This protein binds this small molecule.
Small molecule (SMILES): N#Cc1cc([N+](=O)[O-])ccc1O

Binding-site contacts:
Ligand atom CAF contacts residue PHE328 of chain 1.B at 4.3 Å (hydrophobic).
Ligand atom OAD contacts residue ILE263 of chain 1.B at 3.5 Å.
Ligand atom CAI contacts residue PHE328 of chain 1.B at 4.3 Å (hydrophobic).
Ligand atom CAG contacts residue PHE82 of chain 1.B at 3.9 Å (hydrophobic).
Ligand atom OAD contacts residue LEU181 of chain 1.B at 3.3 Å.
Ligand atom CAE contacts residue HEM1 of chain 1.G at 3.2 Å.
Ligand atom CAI contacts residue ALA264 of chain 1.B at 3.4 Å (hydrophobic).
Ligand atom CAK contacts residue THR438 of chain 1.B at 4.1 Å.
Ligand atom OAB contacts residue ALA264 of chain 1.B at 3.5 Å.
Ligand atom CAE contacts residue ALA264 of chain 1.B at 3.4 Å (hydrophobic).
Ligand atom NAA contacts residue ALA264 of chain 1.B at 3.7 Å.
Ligand atom CAG contacts residue PHE87 of chain 1.B at 4.1 Å (hydrophobic).
Ligand atom NAL contacts residue ILE263 of chain 1.B at 3.8 Å.
Ligand atom CAG contacts residue PHE328 of chain 1.B at 4.4 Å (hydrophobic).
Ligand atom NAL contacts residue GLU267 of chain 1.B at 4.0 Å.
Ligand atom CAJ contacts residue PHE328 of chain 1.B at 4.1 Å (hydrophobic).
Ligand atom NAA contacts residue HEM1 of chain 1.G at 2.3 Å.
Ligand atom CAF contacts residue PHE87 of chain 1.B at 3.2 Å (hydrophobic).
Ligand atom OAC contacts residue ILE263 of chain 1.B at 4.3 Å.
Ligand atom NAA contacts residue THR268 of chain 1.B at 4.1 Å.
Ligand atom OAD contacts residue THR438 of chain 1.B at 4.1 Å.
Ligand atom NAL contacts residue THR438 of chain 1.B at 3.5 Å.
Ligand atom CAK contacts residue ILE263 of chain 1.B at 4.1 Å (hydrophobic).
Ligand atom OAC contacts residue THR268 of chain 1.B at 4.1 Å.
Ligand atom CAJ contacts residue ALA264 of chain 1.B at 3.4 Å (hydrophobic).
Ligand atom CAF contacts residue ALA264 of chain 1.B at 4.1 Å (hydrophobic).
Ligand atom CAF contacts residue PHE82 of chain 1.B at 4.1 Å (hydrophobic).
Ligand atom CAE contacts residue THR268 of chain 1.B at 4.2 Å.
Ligand atom CAI contacts residue PHE87 of chain 1.B at 3.9 Å (hydrophobic).
Ligand atom OAC contacts residue GLU267 of chain 1.B at 3.0 Å.
Ligand atom OAB contacts residue PHE87 of chain 1.B at 3.0 Å.
Ligand atom CAG contacts residue ILE263 of chain 1.B at 4.1 Å (hydrophobic).
Ligand atom CAH contacts residue ALA264 of chain 1.B at 3.6 Å (hydrophobic).
Ligand atom CAH contacts residue THR438 of chain 1.B at 4.2 Å.
Ligand atom CAK contacts residue PHE328 of chain 1.B at 4.4 Å (hydrophobic).
Ligand atom CAK contacts residue ALA264 of chain 1.B at 4.2 Å (hydrophobic).
Ligand atom CAH contacts residue PHE328 of chain 1.B at 4.1 Å (hydrophobic).
Ligand atom OAC contacts residue THR438 of chain 1.B at 3.0 Å.
Ligand atom OAB contacts residue HEM1 of chain 1.G at 3.9 Å.
Ligand atom CAH contacts residue THR268 of chain 1.B at 4.0 Å.

Sequence of chain 1.B:
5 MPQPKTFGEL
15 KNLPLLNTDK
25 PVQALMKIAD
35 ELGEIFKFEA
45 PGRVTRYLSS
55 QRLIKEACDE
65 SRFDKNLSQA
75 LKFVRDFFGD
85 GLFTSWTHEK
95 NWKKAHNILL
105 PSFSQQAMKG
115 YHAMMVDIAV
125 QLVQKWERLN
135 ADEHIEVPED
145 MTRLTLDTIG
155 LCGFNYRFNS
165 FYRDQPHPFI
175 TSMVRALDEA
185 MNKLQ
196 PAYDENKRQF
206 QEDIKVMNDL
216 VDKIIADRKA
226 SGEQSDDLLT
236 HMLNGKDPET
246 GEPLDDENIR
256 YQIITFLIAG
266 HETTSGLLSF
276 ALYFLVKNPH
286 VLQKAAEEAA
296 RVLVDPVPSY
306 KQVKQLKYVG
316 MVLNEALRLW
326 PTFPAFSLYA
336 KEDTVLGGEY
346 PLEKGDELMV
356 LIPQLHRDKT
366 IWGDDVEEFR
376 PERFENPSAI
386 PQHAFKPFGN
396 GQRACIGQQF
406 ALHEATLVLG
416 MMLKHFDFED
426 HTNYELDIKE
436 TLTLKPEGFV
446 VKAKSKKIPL